Binding-site contacts:
Ligand atom C2 contacts residue ILE124 of chain 1.I at 4.4 Å (hydrophobic).
Ligand atom O4 contacts residue ARG96 of chain 1.H at 2.9 Å (salt-bridge).
Ligand atom C2 contacts residue ILE120 of chain 1.I at 3.2 Å (hydrophobic).
Ligand atom C1 contacts residue SER122 of chain 1.C at 3.4 Å.
Ligand atom O4 contacts residue ARG96 of chain 1.J at 2.8 Å (salt-bridge).
Ligand atom O2 contacts residue LEU151 of chain 1.C at 3.4 Å.
Ligand atom O4 contacts residue ILE120 of chain 1.I at 3.3 Å.
Ligand atom O1 contacts residue LEU151 of chain 1.C at 4.1 Å.
Ligand atom C1 contacts residue LEU151 of chain 1.I at 4.2 Å (hydrophobic).
Ligand atom O4 contacts residue ALA123 of chain 1.I at 3.8 Å.
Ligand atom C1 contacts residue ILE120 of chain 1.C at 3.2 Å (hydrophobic).
Ligand atom O3 contacts residue ILE120 of chain 1.I at 4.1 Å.
Ligand atom O2 contacts residue ILE124 of chain 1.I at 4.2 Å.
Ligand atom O4 contacts residue ILE120 of chain 1.C at 4.0 Å.
Ligand atom C2 contacts residue ARG96 of chain 1.J at 3.7 Å.
Ligand atom O1 contacts residue ILE120 of chain 1.C at 3.6 Å.
Ligand atom O4 contacts residue SER122 of chain 1.I at 3.7 Å.
Ligand atom O3 contacts residue ALA123 of chain 1.C at 3.7 Å.
Ligand atom O2 contacts residue ILE120 of chain 1.I at 3.6 Å.
Ligand atom O2 contacts residue SER122 of chain 1.I at 2.6 Å (h-bond).
Ligand atom O1 contacts residue ILE124 of chain 1.C at 4.1 Å.
Ligand atom O1 contacts residue SER122 of chain 1.C at 2.5 Å (h-bond).
Ligand atom C2 contacts residue ILE120 of chain 1.C at 3.5 Å (hydrophobic).
Ligand atom C2 contacts residue SER122 of chain 1.I at 3.5 Å.
Ligand atom O3 contacts residue ILE124 of chain 1.C at 4.1 Å.
Ligand atom C2 contacts residue ARG96 of chain 1.H at 3.8 Å.
Ligand atom O3 contacts residue ARG96 of chain 1.H at 2.9 Å (salt-bridge).
Ligand atom O3 contacts residue ARG96 of chain 1.J at 2.9 Å (salt-bridge).
Ligand atom O2 contacts residue ILE120 of chain 1.C at 3.9 Å.
Ligand atom O4 contacts residue ILE124 of chain 1.I at 4.1 Å.
Ligand atom O1 contacts residue LEU151 of chain 1.I at 3.2 Å.
Ligand atom C1 contacts residue ILE120 of chain 1.I at 3.6 Å (hydrophobic).
Ligand atom O3 contacts residue ILE120 of chain 1.C at 3.4 Å.
Ligand atom O2 contacts residue LEU151 of chain 1.I at 3.9 Å.
Ligand atom O3 contacts residue SER122 of chain 1.C at 3.6 Å.
Ligand atom C2 contacts residue LEU151 of chain 1.C at 4.4 Å (hydrophobic).
Ligand atom C1 contacts residue ARG96 of chain 1.H at 3.7 Å.
Ligand atom C1 contacts residue ILE124 of chain 1.C at 4.4 Å (hydrophobic).
Ligand atom O1 contacts residue ILE120 of chain 1.I at 4.0 Å.
Ligand atom C1 contacts residue ARG96 of chain 1.J at 3.8 Å.

Sequence of chain 1.C:
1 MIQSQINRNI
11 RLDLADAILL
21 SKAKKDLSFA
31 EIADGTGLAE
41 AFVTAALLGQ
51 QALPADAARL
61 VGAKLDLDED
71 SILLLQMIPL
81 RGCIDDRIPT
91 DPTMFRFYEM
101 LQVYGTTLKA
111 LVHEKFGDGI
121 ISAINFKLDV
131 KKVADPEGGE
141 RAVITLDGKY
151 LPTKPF

Sequence of chain 1.J:
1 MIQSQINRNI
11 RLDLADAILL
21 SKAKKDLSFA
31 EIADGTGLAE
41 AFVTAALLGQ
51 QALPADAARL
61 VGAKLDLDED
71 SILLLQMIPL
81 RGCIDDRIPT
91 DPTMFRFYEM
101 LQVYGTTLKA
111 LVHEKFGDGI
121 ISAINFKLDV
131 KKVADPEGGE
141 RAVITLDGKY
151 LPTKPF

The small molecule below binds the protein below.
Small molecule (SMILES): O=C([O-])C(=O)[O-]

Sequence of chain 1.I:
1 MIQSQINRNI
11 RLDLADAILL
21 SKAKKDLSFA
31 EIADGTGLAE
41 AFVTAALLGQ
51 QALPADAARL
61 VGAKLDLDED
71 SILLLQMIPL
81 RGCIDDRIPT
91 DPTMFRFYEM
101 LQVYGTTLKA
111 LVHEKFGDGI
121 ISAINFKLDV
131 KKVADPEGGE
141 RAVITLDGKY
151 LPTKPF

Sequence of chain 1.H:
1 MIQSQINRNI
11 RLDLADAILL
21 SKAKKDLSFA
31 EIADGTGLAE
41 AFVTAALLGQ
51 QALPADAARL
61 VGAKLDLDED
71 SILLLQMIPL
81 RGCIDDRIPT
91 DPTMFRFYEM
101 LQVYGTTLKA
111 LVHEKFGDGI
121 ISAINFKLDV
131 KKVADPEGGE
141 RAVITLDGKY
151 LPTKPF